A small-molecule ligand and the protein it binds are described below.
Small molecule (SMILES): CC(=O)N[C@@H]1[C@@H](O)[C@H](O)[C@@H](CO)O[C@H]1O

Sequence of chain 1.E:
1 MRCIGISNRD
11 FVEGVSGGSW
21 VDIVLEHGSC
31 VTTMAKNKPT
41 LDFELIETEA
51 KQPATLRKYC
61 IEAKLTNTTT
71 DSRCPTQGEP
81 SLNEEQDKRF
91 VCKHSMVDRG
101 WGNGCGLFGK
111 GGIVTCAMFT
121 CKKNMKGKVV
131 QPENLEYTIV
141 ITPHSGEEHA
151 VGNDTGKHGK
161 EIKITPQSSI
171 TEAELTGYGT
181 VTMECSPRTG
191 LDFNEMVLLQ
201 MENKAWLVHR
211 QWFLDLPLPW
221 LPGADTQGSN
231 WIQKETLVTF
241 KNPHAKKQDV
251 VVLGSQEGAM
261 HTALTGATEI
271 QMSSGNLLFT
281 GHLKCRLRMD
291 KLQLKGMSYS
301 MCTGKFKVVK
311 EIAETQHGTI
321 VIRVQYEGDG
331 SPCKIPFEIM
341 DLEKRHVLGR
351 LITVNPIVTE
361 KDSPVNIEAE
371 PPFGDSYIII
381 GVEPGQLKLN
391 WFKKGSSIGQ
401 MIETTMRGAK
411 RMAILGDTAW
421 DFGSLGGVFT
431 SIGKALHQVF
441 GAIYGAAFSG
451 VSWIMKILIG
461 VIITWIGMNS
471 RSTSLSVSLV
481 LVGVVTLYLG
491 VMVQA

Sequence of chain 1.G:
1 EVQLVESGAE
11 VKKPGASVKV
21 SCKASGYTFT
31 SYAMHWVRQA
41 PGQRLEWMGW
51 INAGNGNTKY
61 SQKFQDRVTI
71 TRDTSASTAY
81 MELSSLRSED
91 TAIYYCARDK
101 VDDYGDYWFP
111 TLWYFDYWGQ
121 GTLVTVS

Binding-site contacts:
Ligand atom C3 contacts residue ASP66 of chain 1.G at 4.3 Å.
Ligand atom O6 contacts residue GLN65 of chain 1.G at 4.2 Å.
Ligand atom C6 contacts residue GLN65 of chain 1.G at 4.1 Å.
Ligand atom O4 contacts residue ASP66 of chain 1.G at 4.2 Å.
Ligand atom O7 contacts residue ARG89 of chain 1.E at 4.0 Å.
Ligand atom C3 contacts residue GLN65 of chain 1.G at 4.1 Å.
Ligand atom C6 contacts residue TYR60 of chain 1.G at 3.8 Å (hydrophobic).
Ligand atom C5 contacts residue TYR60 of chain 1.G at 4.2 Å (hydrophobic).
Ligand atom C6 contacts residue ASP66 of chain 1.G at 4.2 Å.
Ligand atom C1 contacts residue ASN67 of chain 1.E at 1.4 Å.
Ligand atom C8 contacts residue ASN67 of chain 1.E at 3.6 Å.
Ligand atom C1 contacts residue GLN65 of chain 1.G at 3.7 Å.
Ligand atom O5 contacts residue TYR60 of chain 1.G at 3.5 Å.
Ligand atom C4 contacts residue ASN67 of chain 1.E at 4.2 Å.
Ligand atom C2 contacts residue ASN67 of chain 1.E at 2.5 Å.
Ligand atom O5 contacts residue GLN65 of chain 1.G at 3.9 Å.
Ligand atom N2 contacts residue GLN65 of chain 1.G at 4.4 Å.
Ligand atom C3 contacts residue ASN67 of chain 1.E at 3.8 Å.
Ligand atom C4 contacts residue ASP66 of chain 1.G at 3.8 Å.
Ligand atom C7 contacts residue ASN67 of chain 1.E at 3.6 Å.
Ligand atom C8 contacts residue GLN65 of chain 1.G at 3.5 Å.
Ligand atom N2 contacts residue ASN67 of chain 1.E at 3.1 Å (h-bond).
Ligand atom O7 contacts residue MET118 of chain 1.E at 3.9 Å.
Ligand atom O5 contacts residue ASN67 of chain 1.E at 2.4 Å (h-bond).
Ligand atom O7 contacts residue ASN67 of chain 1.E at 4.1 Å.
Ligand atom C5 contacts residue ASN67 of chain 1.E at 3.6 Å.
Ligand atom O3 contacts residue ASP66 of chain 1.G at 3.8 Å.
Ligand atom O3 contacts residue ASN67 of chain 1.E at 4.4 Å.
Ligand atom O6 contacts residue ASP66 of chain 1.G at 2.8 Å (salt-bridge).
Ligand atom O3 contacts residue GLN65 of chain 1.G at 3.2 Å.
Ligand atom C2 contacts residue GLN65 of chain 1.G at 3.4 Å.